Binding-site contacts:
Ligand atom O2 contacts residue SO41 of chain 1.S at 3.9 Å.
Ligand atom C2 contacts residue GLY304 of chain 1.C at 4.4 Å.
Ligand atom O4 contacts residue ARG302 of chain 1.C at 3.7 Å.
Ligand atom O4 contacts residue GLY304 of chain 1.C at 3.2 Å.
Ligand atom C5 contacts residue ARG302 of chain 1.C at 3.8 Å.
Ligand atom C4 contacts residue GLY304 of chain 1.C at 4.0 Å.
Ligand atom C3 contacts residue GLY304 of chain 1.C at 3.8 Å.
Ligand atom C4 contacts residue ARG302 of chain 1.C at 3.6 Å.
Ligand atom O1 contacts residue GLU301 of chain 1.C at 2.6 Å (salt-bridge).
Ligand atom C3 contacts residue GLU301 of chain 1.C at 3.6 Å.
Ligand atom O1 contacts residue GLY304 of chain 1.C at 4.3 Å.
Ligand atom O3 contacts residue GLU301 of chain 1.C at 3.6 Å (salt-bridge).
Ligand atom C3 contacts residue ARG302 of chain 1.C at 3.1 Å.
Ligand atom O2 contacts residue GLY304 of chain 1.C at 4.1 Å.
Ligand atom C3 contacts residue ALA303 of chain 1.C at 4.3 Å (hydrophobic).
Ligand atom C2 contacts residue GLU301 of chain 1.C at 4.1 Å.
Ligand atom O4 contacts residue SO41 of chain 1.S at 3.5 Å (h-bond).
Ligand atom O3 contacts residue GLY304 of chain 1.C at 4.5 Å.
Ligand atom O4 contacts residue ALA303 of chain 1.C at 2.6 Å (h-bond).
Ligand atom C1 contacts residue GLU301 of chain 1.C at 3.6 Å.
Ligand atom O3 contacts residue ARG302 of chain 1.C at 2.7 Å (salt-bridge).
Ligand atom C4 contacts residue ALA303 of chain 1.C at 3.9 Å (hydrophobic).

Sequence of chain 1.C:
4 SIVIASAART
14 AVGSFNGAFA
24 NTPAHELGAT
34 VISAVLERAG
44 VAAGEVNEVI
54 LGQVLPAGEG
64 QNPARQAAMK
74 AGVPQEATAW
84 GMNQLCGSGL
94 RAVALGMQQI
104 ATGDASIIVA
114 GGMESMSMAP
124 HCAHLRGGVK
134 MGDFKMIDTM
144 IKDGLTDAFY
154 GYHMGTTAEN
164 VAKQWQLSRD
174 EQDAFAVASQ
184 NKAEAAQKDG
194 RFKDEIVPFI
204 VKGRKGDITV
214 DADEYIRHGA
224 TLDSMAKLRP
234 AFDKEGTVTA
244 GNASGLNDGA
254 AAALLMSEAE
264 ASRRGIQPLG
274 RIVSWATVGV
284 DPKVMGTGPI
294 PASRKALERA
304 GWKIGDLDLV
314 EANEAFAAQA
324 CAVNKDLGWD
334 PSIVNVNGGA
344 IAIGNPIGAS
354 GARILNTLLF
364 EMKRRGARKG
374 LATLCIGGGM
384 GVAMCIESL

The protein below binds the small molecule below.
Small molecule (SMILES): O=C[C@@H](O)[C@@H](O)[C@H](O)[C@H](O)CO